A small-molecule ligand and the protein it binds are described below.
Small molecule (SMILES): Cc1cc(CCCCCCCOc2ccc(C3=N[C@@H](C)CO3)cc2)on1

Sequence of chain 3.C:
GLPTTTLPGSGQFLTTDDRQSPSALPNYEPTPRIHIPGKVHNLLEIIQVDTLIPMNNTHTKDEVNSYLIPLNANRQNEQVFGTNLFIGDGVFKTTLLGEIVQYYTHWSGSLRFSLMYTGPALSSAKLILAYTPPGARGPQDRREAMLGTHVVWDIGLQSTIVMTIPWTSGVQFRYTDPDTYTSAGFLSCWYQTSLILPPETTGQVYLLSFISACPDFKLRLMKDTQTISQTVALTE

Sequence of chain 3.A:
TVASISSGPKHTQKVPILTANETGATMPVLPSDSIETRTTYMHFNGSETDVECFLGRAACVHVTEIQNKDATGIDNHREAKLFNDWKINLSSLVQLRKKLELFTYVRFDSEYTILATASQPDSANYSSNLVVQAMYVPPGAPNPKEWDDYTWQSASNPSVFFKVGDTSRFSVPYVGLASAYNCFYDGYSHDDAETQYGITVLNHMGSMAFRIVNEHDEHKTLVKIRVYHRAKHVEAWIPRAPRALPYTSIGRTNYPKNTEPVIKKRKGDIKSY

Binding-site contacts:
Ligand atom C3 contacts residue PRO174 of chain 3.A at 3.8 Å (hydrophobic).
Ligand atom C4 contacts residue TYR152 of chain 3.A at 3.9 Å (hydrophobic).
Ligand atom O1 contacts residue PHE186 of chain 3.A at 3.5 Å.
Ligand atom C6B contacts residue LEU106 of chain 3.A at 3.9 Å (hydrophobic).
Ligand atom CM1 contacts residue SER107 of chain 3.A at 3.9 Å.
Ligand atom C5B contacts residue TYR197 of chain 3.A at 3.7 Å (hydrophobic).
Ligand atom C31 contacts residue ALA150 of chain 3.A at 3.5 Å (hydrophobic).
Ligand atom N2 contacts residue ALA24 of chain 3.C at 3.4 Å.
Ligand atom N2 contacts residue PHE186 of chain 3.A at 3.7 Å.
Ligand atom C5 contacts residue TYR152 of chain 3.A at 3.8 Å (hydrophobic).
Ligand atom N3A contacts residue ASN219 of chain 3.A at 3.0 Å (h-bond).
Ligand atom C3C contacts residue TYR128 of chain 3.A at 3.9 Å (hydrophobic).
Ligand atom C6C contacts residue MET221 of chain 3.A at 3.7 Å (hydrophobic).
Ligand atom C5C contacts residue ILE104 of chain 3.A at 3.8 Å (hydrophobic).
Ligand atom C6B contacts residue TYR197 of chain 3.A at 3.6 Å (hydrophobic).
Ligand atom C31 contacts residue SER175 of chain 3.A at 3.6 Å.
Ligand atom C3 contacts residue PHE186 of chain 3.A at 3.8 Å (hydrophobic).
Ligand atom C1B contacts residue MET221 of chain 3.A at 3.8 Å (hydrophobic).
Ligand atom C4B contacts residue LEU106 of chain 3.A at 3.7 Å (hydrophobic).
Ligand atom C5 contacts residue PHE186 of chain 3.A at 3.5 Å (hydrophobic).
Ligand atom O1 contacts residue ALA24 of chain 3.C at 3.6 Å.
Ligand atom C3B contacts residue MET221 of chain 3.A at 3.8 Å (hydrophobic).
Ligand atom O1B contacts residue MET221 of chain 3.A at 3.4 Å.
Ligand atom O1B contacts residue TYR128 of chain 3.A at 3.9 Å.
Ligand atom C4 contacts residue MET224 of chain 3.A at 3.8 Å (hydrophobic).
Ligand atom C5B contacts residue LEU106 of chain 3.A at 3.5 Å (hydrophobic).
Ligand atom C7C contacts residue TYR128 of chain 3.A at 3.6 Å (hydrophobic).
Ligand atom C31 contacts residue VAL176 of chain 3.A at 3.3 Å (hydrophobic).
Ligand atom C2C contacts residue VAL188 of chain 3.A at 3.2 Å (hydrophobic).
Ligand atom C7C contacts residue TYR197 of chain 3.A at 3.8 Å (hydrophobic).
Ligand atom C6C contacts residue VAL191 of chain 3.A at 3.2 Å (hydrophobic).
Ligand atom C2B contacts residue MET221 of chain 3.A at 3.5 Å (hydrophobic).
Ligand atom C31 contacts residue PRO174 of chain 3.A at 3.4 Å (hydrophobic).
Ligand atom C5C contacts residue TYR128 of chain 3.A at 3.5 Å (hydrophobic).
Ligand atom C3C contacts residue VAL188 of chain 3.A at 3.3 Å (hydrophobic).
Ligand atom C4C contacts residue TYR152 of chain 3.A at 3.8 Å (hydrophobic).
Ligand atom C4A contacts residue ASN219 of chain 3.A at 3.5 Å.
Ligand atom O1 contacts residue TYR152 of chain 3.A at 3.9 Å.
Ligand atom O1 contacts residue VAL188 of chain 3.A at 3.8 Å.
Ligand atom C4 contacts residue PHE186 of chain 3.A at 3.6 Å (hydrophobic).